Binding-site contacts:
Ligand atom C6 contacts residue HIS59 of chain 1.A at 3.8 Å.
Ligand atom O2 contacts residue LEU127 of chain 1.A at 3.2 Å.
Ligand atom O2 contacts residue ILE133 of chain 1.A at 3.3 Å.
Ligand atom C23 contacts residue ILE133 of chain 1.A at 3.8 Å (hydrophobic).
Ligand atom C3 contacts residue GLN22 of chain 1.A at 3.2 Å.
Ligand atom C25 contacts residue ILE133 of chain 1.A at 4.1 Å (hydrophobic).
Ligand atom C15 contacts residue CYS56 of chain 1.A at 4.1 Å (hydrophobic).
Ligand atom C6 contacts residue ALA63 of chain 1.A at 3.7 Å (hydrophobic).
Ligand atom C27 contacts residue MET94 of chain 1.A at 3.9 Å (hydrophobic).
Ligand atom C21 contacts residue PHE137 of chain 1.A at 4.1 Å (hydrophobic).
Ligand atom C18 contacts residue PHE124 of chain 1.A at 3.8 Å (hydrophobic).
Ligand atom O1 contacts residue LEU23 of chain 1.A at 3.9 Å.
Ligand atom C24 contacts residue ILE133 of chain 1.A at 4.1 Å (hydrophobic).
Ligand atom C26 contacts residue TRP53 of chain 1.A at 3.6 Å (hydrophobic).
Ligand atom C11 contacts residue VAL112 of chain 1.A at 3.9 Å (hydrophobic).
Ligand atom C24 contacts residue LEU127 of chain 1.A at 3.9 Å (hydrophobic).
Ligand atom C16 contacts residue CYS56 of chain 1.A at 3.9 Å (hydrophobic).
Ligand atom C15 contacts residue LEU60 of chain 1.A at 3.9 Å (hydrophobic).
Ligand atom C11 contacts residue MET101 of chain 1.A at 3.9 Å (hydrophobic).
Ligand atom C14 contacts residue LEU60 of chain 1.A at 3.9 Å (hydrophobic).
Ligand atom C26 contacts residue HIS215 of chain 1.A at 3.8 Å.
Ligand atom C1 contacts residue MET101 of chain 1.A at 3.8 Å (hydrophobic).
Ligand atom C18 contacts residue VAL112 of chain 1.A at 4.1 Å (hydrophobic).
Ligand atom C7 contacts residue HIS59 of chain 1.A at 3.6 Å.
Ligand atom C22 contacts residue LEU127 of chain 1.A at 4.1 Å (hydrophobic).
Ligand atom C27 contacts residue ILE136 of chain 1.A at 4.0 Å (hydrophobic).
Ligand atom O2 contacts residue PHE124 of chain 1.A at 3.4 Å.
Ligand atom C19 contacts residue PHE113 of chain 1.A at 3.6 Å (hydrophobic).
Ligand atom C2 contacts residue ARG100 of chain 1.A at 3.9 Å.
Ligand atom C19 contacts residue ALA104 of chain 1.A at 3.7 Å (hydrophobic).
Ligand atom C4 contacts residue GLN22 of chain 1.A at 3.4 Å.
Ligand atom C18 contacts residue PHE114 of chain 1.A at 3.8 Å (hydrophobic).
Ligand atom O1 contacts residue GLN22 of chain 1.A at 3.0 Å (h-bond).
Ligand atom C1 contacts residue VAL97 of chain 1.A at 4.1 Å (hydrophobic).
Ligand atom C4 contacts residue LEU23 of chain 1.A at 3.6 Å (hydrophobic).
Ligand atom C27 contacts residue HIS215 of chain 1.A at 3.6 Å.
Ligand atom C12 contacts residue MET101 of chain 1.A at 3.8 Å (hydrophobic).
Ligand atom C2 contacts residue MET101 of chain 1.A at 3.9 Å (hydrophobic).
Ligand atom C20 contacts residue PHE124 of chain 1.A at 4.0 Å (hydrophobic).
Ligand atom C22 contacts residue PHE124 of chain 1.A at 4.1 Å (hydrophobic).

Sequence of chain 1.A:
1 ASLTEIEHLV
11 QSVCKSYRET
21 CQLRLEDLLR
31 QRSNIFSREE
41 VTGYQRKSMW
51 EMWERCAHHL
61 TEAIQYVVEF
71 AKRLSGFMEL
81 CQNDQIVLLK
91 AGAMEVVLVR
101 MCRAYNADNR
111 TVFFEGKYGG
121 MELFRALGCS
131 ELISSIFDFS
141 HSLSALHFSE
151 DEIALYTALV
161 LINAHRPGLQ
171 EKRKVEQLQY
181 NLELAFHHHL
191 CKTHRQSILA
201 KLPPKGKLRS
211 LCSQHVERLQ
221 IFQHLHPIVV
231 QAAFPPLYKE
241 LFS

A protein and the small-molecule ligand that binds it are described below.
Small molecule (SMILES): CC(C)CC[C@@H](O)[C@@H](C)[C@H]1CC[C@H]2[C@@H]3CC=C4C[C@@H](O)CC[C@]4(C)[C@H]3CC[C@]12C